Binding-site contacts:
Ligand atom C8 contacts residue ARG15 of chain 1.A at 3.5 Å.
Ligand atom C4 contacts residue ARG15 of chain 1.A at 4.1 Å.
Ligand atom C contacts residue ARG15 of chain 1.A at 3.7 Å.
Ligand atom O2 contacts residue ARG15 of chain 1.A at 1.3 Å (salt-bridge).
Ligand atom C4 contacts residue TRP19 of chain 1.A at 4.0 Å (hydrophobic).
Ligand atom N contacts residue PRO45 of chain 1.B at 3.4 Å (h-bond).
Ligand atom C3 contacts residue HIS16 of chain 1.A at 3.8 Å.
Ligand atom C17 contacts residue ARG15 of chain 1.A at 3.5 Å.
Ligand atom C3 contacts residue TRP19 of chain 1.A at 4.4 Å (hydrophobic).
Ligand atom C5 contacts residue GLU49 of chain 1.B at 3.5 Å.
Ligand atom N contacts residue ARG15 of chain 1.A at 3.7 Å.
Ligand atom C5 contacts residue ARG48 of chain 1.B at 3.8 Å.
Ligand atom O3 contacts residue HIS16 of chain 1.A at 2.5 Å (h-bond).
Ligand atom C contacts residue PRO45 of chain 1.B at 3.6 Å (hydrophobic).
Ligand atom C5 contacts residue ARG15 of chain 1.A at 3.9 Å.
Ligand atom C2 contacts residue HIS16 of chain 1.A at 3.5 Å.
Ligand atom C1 contacts residue HIS16 of chain 1.A at 4.5 Å.
Ligand atom C2 contacts residue ARG15 of chain 1.A at 4.0 Å.
Ligand atom C contacts residue GLU49 of chain 1.B at 4.4 Å.
Ligand atom C18 contacts residue HIS16 of chain 1.A at 3.2 Å.
Ligand atom C8 contacts residue PRO45 of chain 1.B at 3.8 Å (hydrophobic).
Ligand atom O3 contacts residue ARG15 of chain 1.A at 3.5 Å (salt-bridge).
Ligand atom C3 contacts residue ARG15 of chain 1.A at 4.3 Å.
Ligand atom C7 contacts residue ARG15 of chain 1.A at 3.3 Å.
Ligand atom O2 contacts residue HIS16 of chain 1.A at 3.4 Å (h-bond).
Ligand atom C17 contacts residue HIS16 of chain 1.A at 4.5 Å.
Ligand atom C18 contacts residue ARG15 of chain 1.A at 2.6 Å.
Ligand atom C1 contacts residue ARG15 of chain 1.A at 3.4 Å.
Ligand atom N contacts residue GLU49 of chain 1.B at 4.2 Å.
Ligand atom O2 contacts residue ALA12 of chain 1.A at 4.0 Å.
Ligand atom C5 contacts residue PRO45 of chain 1.B at 3.3 Å (hydrophobic).
Ligand atom C4 contacts residue GLU49 of chain 1.B at 4.2 Å.
Ligand atom C4 contacts residue ARG48 of chain 1.B at 3.9 Å.

Sequence of chain 1.B:
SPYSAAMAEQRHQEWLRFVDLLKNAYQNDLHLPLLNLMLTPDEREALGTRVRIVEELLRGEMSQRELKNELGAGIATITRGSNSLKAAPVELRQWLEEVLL

A protein and the small-molecule ligand that binds it are described below.
Small molecule (SMILES): O=C(O)Cc1c[nH]c2ccccc12

Sequence of chain 1.A:
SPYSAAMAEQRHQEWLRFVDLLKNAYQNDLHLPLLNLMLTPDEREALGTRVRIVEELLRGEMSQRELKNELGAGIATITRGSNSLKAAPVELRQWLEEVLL